Sequence of chain 1.A:
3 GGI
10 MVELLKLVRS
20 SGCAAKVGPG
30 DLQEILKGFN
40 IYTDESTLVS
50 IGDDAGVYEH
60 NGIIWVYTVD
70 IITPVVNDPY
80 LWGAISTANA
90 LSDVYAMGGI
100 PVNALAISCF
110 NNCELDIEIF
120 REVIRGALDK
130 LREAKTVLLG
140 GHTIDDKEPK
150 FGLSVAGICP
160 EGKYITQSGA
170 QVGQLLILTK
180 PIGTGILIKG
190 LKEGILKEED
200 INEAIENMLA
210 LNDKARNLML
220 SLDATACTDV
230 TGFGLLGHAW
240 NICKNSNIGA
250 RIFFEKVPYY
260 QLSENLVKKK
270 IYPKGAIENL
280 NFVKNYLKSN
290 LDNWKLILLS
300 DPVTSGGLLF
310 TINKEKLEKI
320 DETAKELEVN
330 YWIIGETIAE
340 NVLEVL

A protein and the small-molecule ligand that binds it are described below.
Small molecule (SMILES): Nc1ncnc2c1ncn2[C@@H]1O[C@H](CO[P](=O)(O)C[P](=O)(O)OP(=O)(O)O)[C@@H](O)[C@H]1O

Sequence of chain 1.B:
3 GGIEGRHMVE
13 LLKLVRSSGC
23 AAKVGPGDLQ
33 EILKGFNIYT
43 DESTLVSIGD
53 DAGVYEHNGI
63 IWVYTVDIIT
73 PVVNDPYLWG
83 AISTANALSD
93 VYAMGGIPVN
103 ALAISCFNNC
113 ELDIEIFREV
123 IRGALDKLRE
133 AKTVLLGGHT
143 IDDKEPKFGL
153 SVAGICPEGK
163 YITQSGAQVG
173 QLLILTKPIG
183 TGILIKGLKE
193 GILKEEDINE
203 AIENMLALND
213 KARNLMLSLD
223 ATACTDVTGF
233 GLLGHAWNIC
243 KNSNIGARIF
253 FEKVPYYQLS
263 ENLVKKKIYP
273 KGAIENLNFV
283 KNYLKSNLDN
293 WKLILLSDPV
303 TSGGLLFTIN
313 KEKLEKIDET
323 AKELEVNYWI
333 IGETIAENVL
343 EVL

Binding-site contacts:
Ligand atom O3B contacts residue CO1 of chain 1.K at 3.4 Å.
Ligand atom C8 contacts residue GLY140 of chain 1.A at 3.3 Å.
Ligand atom N3 contacts residue LEU35 of chain 1.B at 3.4 Å.
Ligand atom C3' contacts residue ASP52 of chain 1.B at 3.3 Å.
Ligand atom N3 contacts residue GLY139 of chain 1.A at 3.3 Å.
Ligand atom PG contacts residue CO1 of chain 1.G at 3.2 Å.
Ligand atom O3B contacts residue THR230 of chain 1.B at 3.4 Å (h-bond).
Ligand atom O2B contacts residue ASP92 of chain 1.B at 3.1 Å (salt-bridge).
Ligand atom O2G contacts residue GLY231 of chain 1.B at 3.0 Å (h-bond).
Ligand atom PG contacts residue CO1 of chain 1.K at 3.1 Å.
Ligand atom O2' contacts residue GLY140 of chain 1.A at 3.1 Å (h-bond).
Ligand atom O1A contacts residue CO1 of chain 1.G at 2.1 Å.
Ligand atom O2B contacts residue ASP53 of chain 1.B at 3.2 Å (salt-bridge).
Ligand atom PB contacts residue CO1 of chain 1.J at 3.3 Å.
Ligand atom O3G contacts residue HIS141 of chain 1.A at 3.2 Å.
Ligand atom PA contacts residue CO1 of chain 1.G at 3.3 Å.
Ligand atom O3' contacts residue GLY51 of chain 1.B at 2.8 Å (h-bond).
Ligand atom PG contacts residue THR230 of chain 1.B at 3.2 Å.
Ligand atom N7 contacts residue HIS141 of chain 1.A at 3.4 Å (h-bond).
Ligand atom N7 contacts residue THR142 of chain 1.A at 3.1 Å (h-bond).
Ligand atom O3G contacts residue ASP69 of chain 1.B at 3.3 Å (salt-bridge).
Ligand atom N6 contacts residue THR142 of chain 1.A at 3.3 Å (h-bond).
Ligand atom O2B contacts residue CO1 of chain 1.J at 2.0 Å.
Ligand atom O1G contacts residue CO1 of chain 1.K at 2.1 Å.
Ligand atom O1B contacts residue CO1 of chain 1.G at 2.5 Å.
Ligand atom C2 contacts residue LEU35 of chain 1.B at 3.4 Å (hydrophobic).
Ligand atom O1B contacts residue ASP92 of chain 1.B at 3.0 Å (salt-bridge).
Ligand atom O1G contacts residue THR230 of chain 1.B at 3.1 Å (h-bond).
Ligand atom O2B contacts residue CO1 of chain 1.K at 3.4 Å.
Ligand atom N6 contacts residue SER107 of chain 1.A at 3.1 Å (h-bond).
Ligand atom N3 contacts residue GLY140 of chain 1.A at 3.4 Å (h-bond).
Ligand atom O1B contacts residue CO1 of chain 1.K at 2.3 Å.
Ligand atom PB contacts residue CO1 of chain 1.K at 3.1 Å.
Ligand atom O1A contacts residue HIS141 of chain 1.A at 3.3 Å (h-bond).
Ligand atom C2' contacts residue GLY140 of chain 1.A at 3.3 Å.
Ligand atom O1B contacts residue ASP69 of chain 1.B at 3.1 Å (salt-bridge).
Ligand atom O3' contacts residue ASP52 of chain 1.B at 2.9 Å (salt-bridge).
Ligand atom O1B contacts residue CO1 of chain 1.L at 2.8 Å.
Ligand atom O3G contacts residue CO1 of chain 1.G at 2.1 Å.
Ligand atom O2G contacts residue THR230 of chain 1.B at 2.9 Å (h-bond).